A protein and the small-molecule ligand that binds it are described below.
Small molecule (SMILES): CC(=O)N[C@@H]1[C@@H](O)[C@H](O)[C@@H](CO)O[C@H]1O

Sequence of chain 1.D:
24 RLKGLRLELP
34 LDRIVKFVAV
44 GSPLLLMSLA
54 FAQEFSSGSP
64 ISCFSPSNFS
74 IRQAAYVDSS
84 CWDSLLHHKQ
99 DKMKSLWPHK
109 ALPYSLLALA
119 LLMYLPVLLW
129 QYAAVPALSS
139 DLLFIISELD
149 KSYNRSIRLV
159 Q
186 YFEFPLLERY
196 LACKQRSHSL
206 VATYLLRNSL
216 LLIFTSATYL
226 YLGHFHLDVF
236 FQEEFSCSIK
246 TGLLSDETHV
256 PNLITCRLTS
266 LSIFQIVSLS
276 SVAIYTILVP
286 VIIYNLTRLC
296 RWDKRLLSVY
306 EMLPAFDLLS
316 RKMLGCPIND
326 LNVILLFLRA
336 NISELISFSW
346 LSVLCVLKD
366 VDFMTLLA

Binding-site contacts:
Ligand atom O5 contacts residue ASN71 of chain 1.D at 2.4 Å (h-bond).
Ligand atom C3 contacts residue ASN71 of chain 1.D at 3.8 Å.
Ligand atom C7 contacts residue ASN71 of chain 1.D at 3.1 Å.
Ligand atom N2 contacts residue ASN71 of chain 1.D at 2.9 Å (h-bond).
Ligand atom C2 contacts residue ASN71 of chain 1.D at 2.4 Å.
Ligand atom C5 contacts residue ASN71 of chain 1.D at 3.7 Å.
Ligand atom C1 contacts residue ASN71 of chain 1.D at 1.4 Å.
Ligand atom O4 contacts residue THR253 of chain 1.D at 4.3 Å.
Ligand atom C4 contacts residue ASN71 of chain 1.D at 4.2 Å.
Ligand atom C8 contacts residue ASN71 of chain 1.D at 4.3 Å.
Ligand atom O6 contacts residue PRO256 of chain 1.D at 4.3 Å.
Ligand atom O7 contacts residue ASN71 of chain 1.D at 2.8 Å (h-bond).
Ligand atom O6 contacts residue PRO69 of chain 1.D at 4.2 Å.